Sequence of chain 1.C:
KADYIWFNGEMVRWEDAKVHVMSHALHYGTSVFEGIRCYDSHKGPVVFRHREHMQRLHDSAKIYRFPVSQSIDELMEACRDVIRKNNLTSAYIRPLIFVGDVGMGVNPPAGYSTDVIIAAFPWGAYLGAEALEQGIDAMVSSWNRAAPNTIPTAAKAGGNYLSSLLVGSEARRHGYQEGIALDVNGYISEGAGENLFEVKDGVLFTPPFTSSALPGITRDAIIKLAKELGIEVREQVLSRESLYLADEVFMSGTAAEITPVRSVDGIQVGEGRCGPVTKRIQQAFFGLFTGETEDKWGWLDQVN

A protein and the small-molecule ligand that binds it are described below.
Small molecule (SMILES): Cc1ncc(COP(=O)(O)O)c(CN[C@@H](CCC(=O)O)C(=O)O)c1O

Sequence of chain 2.C:
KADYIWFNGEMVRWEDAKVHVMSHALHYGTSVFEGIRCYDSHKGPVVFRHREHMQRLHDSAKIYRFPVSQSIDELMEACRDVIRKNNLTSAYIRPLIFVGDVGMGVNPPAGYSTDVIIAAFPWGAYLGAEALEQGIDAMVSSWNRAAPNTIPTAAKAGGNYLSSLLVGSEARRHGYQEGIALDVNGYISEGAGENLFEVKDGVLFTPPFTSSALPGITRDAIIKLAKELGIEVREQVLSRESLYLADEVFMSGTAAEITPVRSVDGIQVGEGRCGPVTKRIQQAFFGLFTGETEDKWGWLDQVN

Binding-site contacts:
Ligand atom N contacts residue GLY197 of chain 2.C at 3.5 Å (h-bond).
Ligand atom C contacts residue ALA259 of chain 2.C at 3.5 Å (hydrophobic).
Ligand atom O3 contacts residue TYR165 of chain 2.C at 2.6 Å (h-bond).
Ligand atom O1P contacts residue ILE221 of chain 2.C at 3.2 Å (h-bond).
Ligand atom O1P contacts residue THR222 of chain 2.C at 2.8 Å (h-bond).
Ligand atom O3 contacts residue GLY197 of chain 2.C at 3.6 Å.
Ligand atom OXT contacts residue THR258 of chain 2.C at 2.8 Å (h-bond).
Ligand atom OXT contacts residue ALA259 of chain 2.C at 2.6 Å (h-bond).
Ligand atom O4P contacts residue LEU218 of chain 2.C at 3.6 Å.
Ligand atom OE1 contacts residue TYR32 of chain 1.C at 2.6 Å (h-bond).
Ligand atom O3P contacts residue ILE221 of chain 2.C at 2.7 Å (h-bond).
Ligand atom O4P contacts residue GLY220 of chain 2.C at 3.5 Å.
Ligand atom N1 contacts residue GLU194 of chain 2.C at 2.8 Å (salt-bridge).
Ligand atom C4 contacts residue GLY197 of chain 2.C at 3.6 Å.
Ligand atom O1P contacts residue GLY257 of chain 2.C at 3.5 Å.
Ligand atom C5A contacts residue ASN199 of chain 2.C at 3.6 Å.
Ligand atom C2A contacts residue GLU194 of chain 2.C at 3.3 Å.
Ligand atom C6 contacts residue GLU194 of chain 2.C at 3.5 Å.
Ligand atom C5 contacts residue LEU218 of chain 2.C at 3.6 Å (hydrophobic).
Ligand atom O2P contacts residue THR258 of chain 2.C at 2.7 Å (h-bond).
Ligand atom OE1 contacts residue ARG98 of chain 2.C at 2.9 Å (salt-bridge).
Ligand atom C3 contacts residue TYR165 of chain 2.C at 3.5 Å (hydrophobic).
Ligand atom C4A contacts residue LYS160 of chain 2.C at 3.3 Å.
Ligand atom C2A contacts residue ALA196 of chain 2.C at 3.3 Å (hydrophobic).
Ligand atom OE2 contacts residue TYR130 of chain 2.C at 2.7 Å (h-bond).
Ligand atom CD contacts residue TYR130 of chain 2.C at 3.6 Å (hydrophobic).
Ligand atom CD contacts residue TYR32 of chain 1.C at 3.5 Å (hydrophobic).
Ligand atom O contacts residue TYR96 of chain 2.C at 2.7 Å (h-bond).
Ligand atom C6 contacts residue GLU198 of chain 2.C at 3.6 Å.
Ligand atom OE2 contacts residue VAL110 of chain 1.C at 2.9 Å (h-bond).
Ligand atom O3P contacts residue GLY220 of chain 2.C at 3.5 Å.
Ligand atom N contacts residue LYS160 of chain 2.C at 3.4 Å (salt-bridge).
Ligand atom O contacts residue GLY39 of chain 2.C at 3.6 Å.
Ligand atom O3P contacts residue ARG60 of chain 2.C at 2.9 Å (salt-bridge).
Ligand atom O3 contacts residue LYS160 of chain 2.C at 3.2 Å (salt-bridge).
Ligand atom N1 contacts residue LEU218 of chain 2.C at 3.6 Å.
Ligand atom C2A contacts residue ARG149 of chain 2.C at 3.5 Å.
Ligand atom P contacts residue ILE221 of chain 2.C at 3.6 Å.
Ligand atom OE2 contacts residue GLY109 of chain 1.C at 3.4 Å.
Ligand atom C3 contacts residue GLY197 of chain 2.C at 3.6 Å.